A protein and the small-molecule ligand that binds it are described below.
Small molecule (SMILES): Nc1ncnc2c1ncn2[C@H]1C[C@H](O)[C@@H](COP(=O)(O)O)O1

Binding-site contacts:
Ligand atom C8 contacts residue HIS407 of chain 1.T at 3.4 Å.
Ligand atom O2P contacts residue GLY404 of chain 1.DA at 4.2 Å.
Ligand atom C1' contacts residue PRO408 of chain 1.T at 3.9 Å (hydrophobic).
Ligand atom O2P contacts residue ASP403 of chain 1.DA at 3.9 Å.
Ligand atom N6 contacts residue PRO408 of chain 1.T at 4.0 Å.
Ligand atom C6 contacts residue SER409 of chain 1.T at 3.8 Å.
Ligand atom O1P contacts residue HIS405 of chain 1.DA at 3.9 Å.
Ligand atom N6 contacts residue PHE415 of chain 1.T at 4.4 Å.
Ligand atom C5 contacts residue PRO408 of chain 1.T at 4.2 Å (hydrophobic).
Ligand atom N7 contacts residue SER409 of chain 1.T at 3.2 Å (h-bond).
Ligand atom N7 contacts residue PRO204 of chain 1.T at 4.1 Å.
Ligand atom N6 contacts residue PRO204 of chain 1.T at 4.4 Å.
Ligand atom N6 contacts residue GLY416 of chain 1.T at 3.7 Å.
Ligand atom C6 contacts residue GLY416 of chain 1.T at 4.2 Å.
Ligand atom N9 contacts residue PRO408 of chain 1.T at 3.8 Å.
Ligand atom N3 contacts residue PRO408 of chain 1.T at 3.6 Å.
Ligand atom N1 contacts residue PRO408 of chain 1.T at 3.8 Å.
Ligand atom N6 contacts residue GLY414 of chain 1.T at 4.4 Å.
Ligand atom C2 contacts residue GLY416 of chain 1.T at 3.6 Å.
Ligand atom C2 contacts residue ILE399 of chain 1.T at 4.3 Å (hydrophobic).
Ligand atom C8 contacts residue SER409 of chain 1.T at 4.2 Å.
Ligand atom N6 contacts residue SER409 of chain 1.T at 3.3 Å (h-bond).
Ligand atom N9 contacts residue HIS407 of chain 1.T at 4.4 Å.
Ligand atom C5 contacts residue PRO204 of chain 1.T at 4.1 Å (hydrophobic).
Ligand atom C5 contacts residue SER409 of chain 1.T at 3.7 Å.
Ligand atom O2P contacts residue HIS407 of chain 1.T at 4.1 Å.
Ligand atom C8 contacts residue PRO408 of chain 1.T at 4.4 Å (hydrophobic).
Ligand atom C2' contacts residue PRO408 of chain 1.T at 4.3 Å (hydrophobic).
Ligand atom C2' contacts residue HIS407 of chain 1.T at 4.0 Å.
Ligand atom N7 contacts residue HIS407 of chain 1.T at 3.8 Å.
Ligand atom C4 contacts residue PRO408 of chain 1.T at 3.9 Å (hydrophobic).
Ligand atom C6 contacts residue PRO204 of chain 1.T at 4.3 Å (hydrophobic).
Ligand atom N1 contacts residue GLY416 of chain 1.T at 3.1 Å (h-bond).
Ligand atom C2 contacts residue PRO408 of chain 1.T at 4.0 Å (hydrophobic).
Ligand atom C6 contacts residue PRO408 of chain 1.T at 3.8 Å (hydrophobic).

Sequence of chain 1.DA:
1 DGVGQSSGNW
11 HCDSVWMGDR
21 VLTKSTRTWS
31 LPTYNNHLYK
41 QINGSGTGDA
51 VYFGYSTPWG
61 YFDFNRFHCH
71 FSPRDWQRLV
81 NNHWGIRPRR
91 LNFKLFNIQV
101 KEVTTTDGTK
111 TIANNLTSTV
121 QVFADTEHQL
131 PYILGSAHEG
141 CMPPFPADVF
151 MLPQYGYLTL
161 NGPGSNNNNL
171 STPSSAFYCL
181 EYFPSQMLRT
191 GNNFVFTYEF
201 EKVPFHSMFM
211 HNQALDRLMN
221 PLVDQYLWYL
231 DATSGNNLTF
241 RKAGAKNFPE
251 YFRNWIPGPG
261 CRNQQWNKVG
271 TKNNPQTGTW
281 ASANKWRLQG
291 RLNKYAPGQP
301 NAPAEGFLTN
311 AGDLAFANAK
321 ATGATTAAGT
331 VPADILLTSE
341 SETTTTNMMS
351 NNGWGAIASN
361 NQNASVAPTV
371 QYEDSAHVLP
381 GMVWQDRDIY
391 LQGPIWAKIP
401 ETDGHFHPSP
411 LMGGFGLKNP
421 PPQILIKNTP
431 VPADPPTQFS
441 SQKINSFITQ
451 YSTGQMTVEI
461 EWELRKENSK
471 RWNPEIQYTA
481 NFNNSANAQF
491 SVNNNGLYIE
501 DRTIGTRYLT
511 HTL

Sequence of chain 1.T:
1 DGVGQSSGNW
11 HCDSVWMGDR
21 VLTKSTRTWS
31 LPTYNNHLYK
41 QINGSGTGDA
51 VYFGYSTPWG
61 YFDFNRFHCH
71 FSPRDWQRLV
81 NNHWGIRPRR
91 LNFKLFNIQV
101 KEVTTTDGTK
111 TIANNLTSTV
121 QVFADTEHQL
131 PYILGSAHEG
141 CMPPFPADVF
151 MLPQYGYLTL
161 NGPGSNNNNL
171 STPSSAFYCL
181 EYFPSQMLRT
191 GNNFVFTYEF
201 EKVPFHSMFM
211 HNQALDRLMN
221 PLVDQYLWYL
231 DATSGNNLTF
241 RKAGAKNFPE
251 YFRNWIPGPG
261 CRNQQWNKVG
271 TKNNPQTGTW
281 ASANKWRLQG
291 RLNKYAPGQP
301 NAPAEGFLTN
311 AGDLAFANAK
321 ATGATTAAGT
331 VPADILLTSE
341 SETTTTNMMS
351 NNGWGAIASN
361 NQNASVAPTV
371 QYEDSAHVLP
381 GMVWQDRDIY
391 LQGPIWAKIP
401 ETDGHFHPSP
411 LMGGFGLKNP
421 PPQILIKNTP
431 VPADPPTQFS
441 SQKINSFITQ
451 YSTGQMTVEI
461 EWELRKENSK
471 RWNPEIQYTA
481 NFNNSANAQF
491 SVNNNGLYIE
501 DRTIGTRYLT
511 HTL